This small molecule binds to this protein.
Small molecule (SMILES): Nc1ccc(C(=O)N[C@@H](C(=O)NO)c2ccc(-n3cccn3)cc2)cc1

Binding-site contacts:
Ligand atom N16 contacts residue CO31 of chain 1.VA at 2.8 Å (h-bond).
Ligand atom O17 contacts residue CO31 of chain 1.VA at 3.5 Å (h-bond).
Ligand atom O17 contacts residue LYS291 of chain 1.G at 3.2 Å (salt-bridge).
Ligand atom O15 contacts residue ASP376 of chain 1.G at 2.8 Å (salt-bridge).
Ligand atom C01 contacts residue GLY406 of chain 1.G at 3.7 Å.
Ligand atom C02 contacts residue LEU404 of chain 1.G at 3.4 Å (hydrophobic).
Ligand atom O15 contacts residue ASP296 of chain 1.G at 3.3 Å (salt-bridge).
Ligand atom N16 contacts residue ZN1 of chain 1.UA at 2.7 Å.
Ligand atom C10 contacts residue PHE315 of chain 1.G at 3.7 Å (hydrophobic).
Ligand atom C05 contacts residue GLY406 of chain 1.G at 3.5 Å.
Ligand atom C06 contacts residue GLY406 of chain 1.G at 3.5 Å.
Ligand atom C14 contacts residue ZN1 of chain 1.WA at 3.0 Å.
Ligand atom C10 contacts residue ALA494 of chain 1.G at 3.7 Å (hydrophobic).
Ligand atom N16 contacts residue LYS291 of chain 1.G at 3.3 Å (salt-bridge).
Ligand atom O17 contacts residue ASP376 of chain 1.G at 2.9 Å (salt-bridge).
Ligand atom C04 contacts residue GLY406 of chain 1.G at 3.6 Å.
Ligand atom C12 contacts residue LEU404 of chain 1.G at 3.0 Å (hydrophobic).
Ligand atom O15 contacts residue ZN1 of chain 1.WA at 2.3 Å.
Ligand atom O17 contacts residue ZN1 of chain 1.UA at 2.0 Å.
Ligand atom O20 contacts residue THR405 of chain 1.G at 3.1 Å.
Ligand atom N16 contacts residue LEU404 of chain 1.G at 3.4 Å (h-bond).
Ligand atom O20 contacts residue LEU404 of chain 1.G at 3.2 Å (h-bond).
Ligand atom N16 contacts residue ASP376 of chain 1.G at 3.2 Å (salt-bridge).
Ligand atom N16 contacts residue ASP296 of chain 1.G at 3.7 Å.
Ligand atom N16 contacts residue ZN1 of chain 1.WA at 2.9 Å.
Ligand atom N08 contacts residue MET313 of chain 1.G at 3.6 Å.
Ligand atom C11 contacts residue ALA494 of chain 1.G at 3.6 Å (hydrophobic).
Ligand atom O17 contacts residue GLU378 of chain 1.G at 2.4 Å (salt-bridge).
Ligand atom C03 contacts residue GLY406 of chain 1.G at 3.5 Å.
Ligand atom C09 contacts residue MET309 of chain 1.G at 3.3 Å (hydrophobic).
Ligand atom C25 contacts residue ARG380 of chain 1.G at 3.6 Å.
Ligand atom C02 contacts residue GLY406 of chain 1.G at 3.6 Å.
Ligand atom N07 contacts residue MET313 of chain 1.G at 3.6 Å.
Ligand atom C03 contacts residue LEU404 of chain 1.G at 3.6 Å (hydrophobic).
Ligand atom O17 contacts residue ZN1 of chain 1.WA at 2.1 Å.
Ligand atom C14 contacts residue ASP376 of chain 1.G at 3.1 Å.
Ligand atom C11 contacts residue PHE315 of chain 1.G at 3.4 Å (hydrophobic).
Ligand atom O17 contacts residue ASP296 of chain 1.G at 2.7 Å (salt-bridge).
Ligand atom O15 contacts residue LYS303 of chain 1.G at 3.1 Å (salt-bridge).
Ligand atom C25 contacts residue SER471 of chain 1.G at 3.7 Å.

Sequence of chain 1.G:
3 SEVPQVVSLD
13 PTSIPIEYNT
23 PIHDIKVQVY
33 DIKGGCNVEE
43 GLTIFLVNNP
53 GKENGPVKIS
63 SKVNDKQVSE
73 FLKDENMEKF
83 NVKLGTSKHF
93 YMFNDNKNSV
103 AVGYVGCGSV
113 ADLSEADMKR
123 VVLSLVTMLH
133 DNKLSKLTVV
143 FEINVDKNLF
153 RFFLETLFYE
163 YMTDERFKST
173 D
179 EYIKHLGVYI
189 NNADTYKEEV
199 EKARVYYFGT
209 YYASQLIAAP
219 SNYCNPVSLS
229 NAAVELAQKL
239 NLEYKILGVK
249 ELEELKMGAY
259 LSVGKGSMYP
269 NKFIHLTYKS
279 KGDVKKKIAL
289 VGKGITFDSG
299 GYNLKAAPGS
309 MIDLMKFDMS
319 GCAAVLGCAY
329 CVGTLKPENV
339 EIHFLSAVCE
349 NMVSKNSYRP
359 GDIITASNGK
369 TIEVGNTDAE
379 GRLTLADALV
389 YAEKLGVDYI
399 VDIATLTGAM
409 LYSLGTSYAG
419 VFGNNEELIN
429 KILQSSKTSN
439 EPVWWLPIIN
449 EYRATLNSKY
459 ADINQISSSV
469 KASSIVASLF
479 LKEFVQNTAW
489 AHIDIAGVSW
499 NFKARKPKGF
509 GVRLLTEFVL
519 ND